This protein binds this small molecule.
Small molecule (SMILES): CCCCCCCCCC[n+]1ccn(CC(P(=O)([O-])O)P(=O)(O)O)c1

Binding-site contacts:
Ligand atom PAX contacts residue ASP70 of chain 1.A at 3.7 Å.
Ligand atom OAE contacts residue ARG67 of chain 1.A at 3.9 Å.
Ligand atom OAG contacts residue VAL169 of chain 1.A at 4.1 Å.
Ligand atom CAO contacts residue VAL169 of chain 1.A at 3.9 Å (hydrophobic).
Ligand atom OAE contacts residue LEU66 of chain 1.A at 3.5 Å (h-bond).
Ligand atom OAD contacts residue TYR63 of chain 1.A at 3.6 Å.
Ligand atom CAT contacts residue ASP70 of chain 1.A at 3.8 Å.
Ligand atom CAS contacts residue GLN202 of chain 1.A at 4.1 Å.
Ligand atom OAG contacts residue VAL165 of chain 1.A at 3.9 Å.
Ligand atom OAF contacts residue LEU66 of chain 1.A at 4.0 Å.
Ligand atom CAP contacts residue GLY198 of chain 1.A at 4.0 Å.
Ligand atom CAR contacts residue GLN202 of chain 1.A at 3.8 Å.
Ligand atom CAS contacts residue ASN205 of chain 1.A at 3.5 Å.
Ligand atom NAV contacts residue ASN205 of chain 1.A at 3.5 Å (h-bond).
Ligand atom CAQ contacts residue LEU201 of chain 1.A at 3.9 Å (hydrophobic).
Ligand atom CAP contacts residue LEU201 of chain 1.A at 3.6 Å (hydrophobic).
Ligand atom CAN contacts residue GLY198 of chain 1.A at 3.9 Å.
Ligand atom OAB contacts residue TYR63 of chain 1.A at 3.9 Å.
Ligand atom CAH contacts residue ASN205 of chain 1.A at 3.8 Å.
Ligand atom CAJ contacts residue GLN202 of chain 1.A at 3.6 Å.
Ligand atom CAK contacts residue MET197 of chain 1.A at 3.4 Å (hydrophobic).
Ligand atom PAX contacts residue ARG67 of chain 1.A at 4.0 Å.
Ligand atom CAO contacts residue LEU201 of chain 1.A at 3.8 Å (hydrophobic).
Ligand atom OAC contacts residue LEU66 of chain 1.A at 4.1 Å.
Ligand atom CAN contacts residue GLY170 of chain 1.A at 3.9 Å.
Ligand atom OAE contacts residue ASP70 of chain 1.A at 2.6 Å (salt-bridge).
Ligand atom CAR contacts residue ALA166 of chain 1.A at 4.0 Å (hydrophobic).
Ligand atom OAC contacts residue VAL165 of chain 1.A at 3.9 Å.
Ligand atom CAA contacts residue LEU173 of chain 1.A at 4.1 Å (hydrophobic).
Ligand atom CAR contacts residue LEU201 of chain 1.A at 3.9 Å (hydrophobic).
Ligand atom CAA contacts residue GLY170 of chain 1.A at 4.1 Å.
Ligand atom CAM contacts residue LEU173 of chain 1.A at 3.2 Å (hydrophobic).
Ligand atom CAM contacts residue GLY170 of chain 1.A at 3.7 Å.
Ligand atom CAA contacts residue TYR266 of chain 1.A at 3.8 Å (hydrophobic).
Ligand atom OAB contacts residue ARG67 of chain 1.A at 2.7 Å (salt-bridge).
Ligand atom OAD contacts residue ARG67 of chain 1.A at 3.3 Å (salt-bridge).
Ligand atom OAB contacts residue ASP70 of chain 1.A at 3.8 Å.
Ligand atom OAD contacts residue LEU66 of chain 1.A at 3.7 Å.
Ligand atom CAS contacts residue LEU201 of chain 1.A at 3.9 Å (hydrophobic).
Ligand atom CAA contacts residue CYS279 of chain 1.A at 3.9 Å (hydrophobic).

Sequence of chain 1.A:
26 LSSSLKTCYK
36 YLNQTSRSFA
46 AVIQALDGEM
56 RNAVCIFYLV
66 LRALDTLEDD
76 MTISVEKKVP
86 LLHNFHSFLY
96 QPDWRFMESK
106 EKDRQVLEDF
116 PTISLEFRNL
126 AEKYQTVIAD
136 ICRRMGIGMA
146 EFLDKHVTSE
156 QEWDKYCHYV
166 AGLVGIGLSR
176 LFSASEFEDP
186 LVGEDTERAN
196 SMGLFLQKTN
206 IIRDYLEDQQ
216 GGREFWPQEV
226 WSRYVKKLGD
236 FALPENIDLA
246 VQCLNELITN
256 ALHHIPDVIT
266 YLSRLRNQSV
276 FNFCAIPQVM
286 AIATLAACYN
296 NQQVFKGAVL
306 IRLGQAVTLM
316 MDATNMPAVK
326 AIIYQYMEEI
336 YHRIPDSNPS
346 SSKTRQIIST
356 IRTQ